Binding-site contacts:
Ligand atom O3 contacts residue PHE43 of chain 1.B at 3.2 Å.
Ligand atom C4 contacts residue GLN40 of chain 1.B at 4.5 Å.
Ligand atom CBG contacts residue ARG63 of chain 1.B at 3.9 Å.
Ligand atom CBG contacts residue ASP144 of chain 1.B at 3.9 Å.
Ligand atom O3 contacts residue GLN40 of chain 1.B at 3.7 Å.
Ligand atom C4 contacts residue THR549 of chain 1.B at 4.4 Å.
Ligand atom O2 contacts residue ILE427 of chain 1.B at 4.2 Å.
Ligand atom C1 contacts residue LEU171 of chain 1.B at 4.4 Å (hydrophobic).
Ligand atom CBE contacts residue SER41 of chain 1.B at 4.1 Å.
Ligand atom O4 contacts residue ILE427 of chain 1.B at 4.1 Å.
Ligand atom O4 contacts residue THR549 of chain 1.B at 3.4 Å.
Ligand atom CAZ contacts residue ASP144 of chain 1.B at 4.1 Å.
Ligand atom CAY contacts residue ASP144 of chain 1.B at 4.2 Å.
Ligand atom O6 contacts residue LEU178 of chain 1.B at 3.7 Å.
Ligand atom O11 contacts residue ASP144 of chain 1.B at 2.4 Å (salt-bridge).
Ligand atom O3 contacts residue THR549 of chain 1.B at 4.0 Å.
Ligand atom C3 contacts residue PHE43 of chain 1.B at 4.2 Å (hydrophobic).
Ligand atom CBF contacts residue ASP144 of chain 1.B at 3.3 Å.
Ligand atom C3 contacts residue ILE427 of chain 1.B at 4.5 Å (hydrophobic).
Ligand atom O4 contacts residue PHE43 of chain 1.B at 3.4 Å.
Ligand atom C6 contacts residue LEU178 of chain 1.B at 3.9 Å (hydrophobic).
Ligand atom O6 contacts residue ASP144 of chain 1.B at 4.0 Å.
Ligand atom CBF contacts residue SER41 of chain 1.B at 3.6 Å.
Ligand atom O5 contacts residue GLN40 of chain 1.B at 4.3 Å.
Ligand atom O5 contacts residue LEU171 of chain 1.B at 3.7 Å.
Ligand atom CBG contacts residue ASP143 of chain 1.B at 3.9 Å.
Ligand atom CAX contacts residue ASP144 of chain 1.B at 3.6 Å.
Ligand atom C4 contacts residue PHE43 of chain 1.B at 4.3 Å (hydrophobic).

Sequence of chain 1.B:
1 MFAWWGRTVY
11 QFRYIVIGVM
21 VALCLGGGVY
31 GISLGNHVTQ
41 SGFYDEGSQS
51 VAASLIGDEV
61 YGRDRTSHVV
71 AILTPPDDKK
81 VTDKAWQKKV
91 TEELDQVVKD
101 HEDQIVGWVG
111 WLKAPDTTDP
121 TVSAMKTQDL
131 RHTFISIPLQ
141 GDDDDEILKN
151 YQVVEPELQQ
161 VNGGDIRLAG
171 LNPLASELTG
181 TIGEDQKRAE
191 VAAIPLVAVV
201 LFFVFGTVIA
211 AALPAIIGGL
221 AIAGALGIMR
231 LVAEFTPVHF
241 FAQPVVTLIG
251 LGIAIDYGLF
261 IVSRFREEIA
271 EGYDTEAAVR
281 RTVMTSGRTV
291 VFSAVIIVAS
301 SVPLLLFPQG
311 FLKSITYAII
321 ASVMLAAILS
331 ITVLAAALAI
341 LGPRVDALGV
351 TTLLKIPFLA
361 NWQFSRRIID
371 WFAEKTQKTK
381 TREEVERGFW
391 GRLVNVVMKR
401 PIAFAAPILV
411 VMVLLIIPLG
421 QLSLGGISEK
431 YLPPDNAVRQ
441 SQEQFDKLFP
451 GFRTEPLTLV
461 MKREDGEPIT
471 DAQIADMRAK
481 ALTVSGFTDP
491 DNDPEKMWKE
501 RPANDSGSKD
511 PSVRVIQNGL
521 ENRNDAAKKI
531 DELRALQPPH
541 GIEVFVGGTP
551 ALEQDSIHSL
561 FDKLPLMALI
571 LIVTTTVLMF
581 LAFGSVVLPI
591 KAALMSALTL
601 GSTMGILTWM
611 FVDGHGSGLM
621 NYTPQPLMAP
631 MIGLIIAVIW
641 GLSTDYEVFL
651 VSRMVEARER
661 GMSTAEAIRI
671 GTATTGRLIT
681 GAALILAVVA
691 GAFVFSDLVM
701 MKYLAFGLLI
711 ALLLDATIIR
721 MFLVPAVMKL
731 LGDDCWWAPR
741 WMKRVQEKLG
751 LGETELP

A small-molecule ligand and the protein it binds are described below.
Small molecule (SMILES): CCCCCCCCCC(=O)OC[C@H]1O[C@H](O[C@H]2O[C@H](CO)[C@@H](O)[C@H](O)[C@H]2O)[C@H](O)[C@@H](O)[C@@H]1O